Binding-site contacts:
Ligand atom CAD contacts residue PHE300 of chain 1.A at 4.0 Å (hydrophobic).
Ligand atom CAJ contacts residue TRP289 of chain 1.A at 3.8 Å (hydrophobic).
Ligand atom CAQ contacts residue TRP289 of chain 1.A at 4.3 Å (hydrophobic).
Ligand atom CAK contacts residue TYR344 of chain 1.A at 3.4 Å (hydrophobic).
Ligand atom CAJ contacts residue TYR75 of chain 1.A at 3.6 Å (hydrophobic).
Ligand atom CAH contacts residue TYR127 of chain 1.A at 3.0 Å (hydrophobic).
Ligand atom NAA contacts residue TYR75 of chain 1.A at 4.1 Å.
Ligand atom CAD contacts residue TRP289 of chain 1.A at 4.0 Å (hydrophobic).
Ligand atom CAG contacts residue TRP289 of chain 1.A at 4.2 Å (hydrophobic).
Ligand atom OAC contacts residue ARG299 of chain 1.A at 3.6 Å.
Ligand atom NAN contacts residue PHE298 of chain 1.A at 3.2 Å (h-bond).
Ligand atom OAC contacts residue VAL297 of chain 1.A at 3.4 Å.
Ligand atom CAH contacts residue TYR344 of chain 1.A at 3.8 Å (hydrophobic).
Ligand atom OAC contacts residue SER296 of chain 1.A at 3.3 Å (h-bond).
Ligand atom NAN contacts residue VAL297 of chain 1.A at 4.0 Å.
Ligand atom NAO contacts residue PHE300 of chain 1.A at 4.1 Å.
Ligand atom CAE contacts residue TYR340 of chain 1.A at 3.3 Å (hydrophobic).
Ligand atom NAS contacts residue TYR344 of chain 1.A at 4.3 Å.
Ligand atom NAO contacts residue PHE341 of chain 1.A at 3.2 Å.
Ligand atom CAM contacts residue TRP289 of chain 1.A at 3.4 Å (hydrophobic).
Ligand atom CAF contacts residue TRP289 of chain 1.A at 4.2 Å (hydrophobic).
Ligand atom OAC contacts residue PHE298 of chain 1.A at 3.1 Å (h-bond).
Ligand atom NAO contacts residue TYR340 of chain 1.A at 4.3 Å.
Ligand atom CAE contacts residue TYR344 of chain 1.A at 4.0 Å (hydrophobic).
Ligand atom NAS contacts residue TYR127 of chain 1.A at 3.2 Å (h-bond).
Ligand atom CAI contacts residue TRP289 of chain 1.A at 3.9 Å (hydrophobic).
Ligand atom CAE contacts residue PHE341 of chain 1.A at 3.8 Å (hydrophobic).
Ligand atom CAE contacts residue TYR127 of chain 1.A at 3.8 Å (hydrophobic).
Ligand atom CAR contacts residue PHE300 of chain 1.A at 4.0 Å (hydrophobic).
Ligand atom CAL contacts residue TYR344 of chain 1.A at 4.2 Å (hydrophobic).
Ligand atom CAG contacts residue TYR75 of chain 1.A at 3.2 Å (hydrophobic).
Ligand atom NAN contacts residue PHE300 of chain 1.A at 4.3 Å.
Ligand atom CAL contacts residue TRP289 of chain 1.A at 3.7 Å (hydrophobic).
Ligand atom CAQ contacts residue TYR75 of chain 1.A at 4.3 Å (hydrophobic).
Ligand atom CAL contacts residue TYR127 of chain 1.A at 3.2 Å (hydrophobic).
Ligand atom CAH contacts residue TYR340 of chain 1.A at 4.0 Å (hydrophobic).
Ligand atom NAT contacts residue TRP289 of chain 1.A at 3.8 Å.
Ligand atom CAK contacts residue TRP289 of chain 1.A at 4.2 Å (hydrophobic).
Ligand atom NAO contacts residue TYR344 of chain 1.A at 4.3 Å.
Ligand atom CAR contacts residue TYR127 of chain 1.A at 4.1 Å (hydrophobic).

A protein and the small-molecule ligand that binds it are described below.
Small molecule (SMILES): NC(=O)c1cc[n+](CCCn2ccnc2/C=N/O)cc1

Sequence of chain 1.A:
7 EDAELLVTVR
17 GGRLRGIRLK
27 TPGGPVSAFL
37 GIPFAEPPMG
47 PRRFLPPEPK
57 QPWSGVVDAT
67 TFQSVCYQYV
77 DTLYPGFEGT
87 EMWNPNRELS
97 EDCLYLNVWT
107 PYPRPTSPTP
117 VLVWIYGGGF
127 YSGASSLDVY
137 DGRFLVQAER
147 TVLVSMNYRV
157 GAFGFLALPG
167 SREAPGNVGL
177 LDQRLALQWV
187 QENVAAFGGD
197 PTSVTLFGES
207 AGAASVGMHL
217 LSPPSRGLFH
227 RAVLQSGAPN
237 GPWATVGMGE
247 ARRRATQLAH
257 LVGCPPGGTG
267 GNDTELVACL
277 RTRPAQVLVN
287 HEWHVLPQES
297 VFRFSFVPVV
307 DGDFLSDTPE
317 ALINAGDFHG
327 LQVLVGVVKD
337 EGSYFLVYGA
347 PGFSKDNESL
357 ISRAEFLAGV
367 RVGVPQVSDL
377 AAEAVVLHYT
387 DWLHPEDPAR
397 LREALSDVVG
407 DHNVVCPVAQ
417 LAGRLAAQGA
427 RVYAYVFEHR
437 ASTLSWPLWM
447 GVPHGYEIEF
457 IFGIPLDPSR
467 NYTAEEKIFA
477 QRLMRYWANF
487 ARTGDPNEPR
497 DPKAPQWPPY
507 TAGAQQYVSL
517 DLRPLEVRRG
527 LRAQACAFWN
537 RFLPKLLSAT